Sequence of chain 1.C:
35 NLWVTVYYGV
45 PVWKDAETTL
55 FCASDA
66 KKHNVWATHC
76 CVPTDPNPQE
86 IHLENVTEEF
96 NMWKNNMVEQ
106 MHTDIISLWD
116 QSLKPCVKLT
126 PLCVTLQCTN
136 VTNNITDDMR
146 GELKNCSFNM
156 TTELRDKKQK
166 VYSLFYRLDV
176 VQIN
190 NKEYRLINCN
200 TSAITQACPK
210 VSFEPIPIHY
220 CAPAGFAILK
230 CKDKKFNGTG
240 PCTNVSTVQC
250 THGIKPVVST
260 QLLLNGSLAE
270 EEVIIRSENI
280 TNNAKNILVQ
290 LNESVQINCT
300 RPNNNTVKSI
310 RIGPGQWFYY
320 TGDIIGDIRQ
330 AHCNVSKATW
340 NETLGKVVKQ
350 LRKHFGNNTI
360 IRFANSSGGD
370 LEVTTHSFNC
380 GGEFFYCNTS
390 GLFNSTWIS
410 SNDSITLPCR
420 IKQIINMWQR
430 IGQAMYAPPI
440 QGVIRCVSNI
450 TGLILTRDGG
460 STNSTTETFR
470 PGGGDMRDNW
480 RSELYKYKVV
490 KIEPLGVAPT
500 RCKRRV

This small molecule binds to this protein.
Small molecule (SMILES): CC(=O)N[C@H]1[C@H](O[C@H]2[C@H](O)[C@@H](NC(C)=O)CO[C@@H]2CO)O[C@H](CO)[C@@H](O[C@@H]2O[C@H](CO[C@H]3O[C@H](CO)[C@@H](O)[C@H](O)[C@@H]3O)[C@@H](O)[C@H](O[C@H]3O[C@H](CO)[C@@H](O)[C@H](O)[C@@H]3O)[C@@H]2O)[C@@H]1O

Binding-site contacts:
Ligand atom O5 contacts residue VAL446 of chain 1.C at 4.3 Å.
Ligand atom C7 contacts residue VAL256 of chain 1.C at 4.2 Å (hydrophobic).
Ligand atom O3 contacts residue CYS445 of chain 1.C at 4.1 Å.
Ligand atom O6 contacts residue LYS66 of chain 1.C at 4.4 Å.
Ligand atom C1 contacts residue SER447 of chain 1.C at 4.2 Å.
Ligand atom C7 contacts residue ASN378 of chain 1.C at 4.4 Å.
Ligand atom C1 contacts residue NAG1 of chain 1.Q at 3.9 Å.
Ligand atom C6 contacts residue GLY380 of chain 1.C at 4.4 Å.
Ligand atom C6 contacts residue GLU213 of chain 1.C at 3.8 Å.
Ligand atom O4 contacts residue VAL446 of chain 1.C at 4.0 Å.
Ligand atom C3 contacts residue SER447 of chain 1.C at 4.0 Å.
Ligand atom C3 contacts residue ASN264 of chain 1.C at 3.9 Å.
Ligand atom C2 contacts residue ASN264 of chain 1.C at 2.5 Å.
Ligand atom C5 contacts residue NAG1 of chain 1.Q at 4.3 Å.
Ligand atom C7 contacts residue SER447 of chain 1.C at 3.8 Å.
Ligand atom C3 contacts residue VAL446 of chain 1.C at 3.8 Å (hydrophobic).
Ligand atom O6 contacts residue GLY380 of chain 1.C at 3.3 Å.
Ligand atom C1 contacts residue ASN264 of chain 1.C at 1.5 Å.
Ligand atom C8 contacts residue ASN378 of chain 1.C at 4.0 Å.
Ligand atom O7 contacts residue VAL256 of chain 1.C at 4.0 Å.
Ligand atom C5 contacts residue VAL446 of chain 1.C at 3.7 Å (hydrophobic).
Ligand atom O5 contacts residue ASN264 of chain 1.C at 2.4 Å (h-bond).
Ligand atom O6 contacts residue NAG1 of chain 1.Q at 3.5 Å.
Ligand atom C7 contacts residue ASN264 of chain 1.C at 3.5 Å.
Ligand atom C1 contacts residue VAL446 of chain 1.C at 4.1 Å (hydrophobic).
Ligand atom C8 contacts residue LEU263 of chain 1.C at 3.8 Å (hydrophobic).
Ligand atom O7 contacts residue ASN264 of chain 1.C at 3.7 Å.
Ligand atom N2 contacts residue SER447 of chain 1.C at 3.0 Å (h-bond).
Ligand atom N2 contacts residue ASN264 of chain 1.C at 3.0 Å (h-bond).
Ligand atom O5 contacts residue NAG1 of chain 1.Q at 3.5 Å.
Ligand atom C5 contacts residue ASN264 of chain 1.C at 3.8 Å.
Ligand atom O7 contacts residue PRO214 of chain 1.C at 3.9 Å.
Ligand atom O6 contacts residue GLU213 of chain 1.C at 4.2 Å.
Ligand atom C8 contacts residue SER447 of chain 1.C at 3.7 Å.
Ligand atom C5 contacts residue GLU213 of chain 1.C at 3.6 Å.
Ligand atom C4 contacts residue ASN264 of chain 1.C at 4.3 Å.
Ligand atom O5 contacts residue GLU213 of chain 1.C at 4.0 Å.
Ligand atom C8 contacts residue VAL256 of chain 1.C at 3.9 Å (hydrophobic).
Ligand atom C2 contacts residue SER447 of chain 1.C at 3.9 Å.
Ligand atom C4 contacts residue VAL446 of chain 1.C at 4.1 Å (hydrophobic).